Binding-site contacts:
Ligand atom N6 contacts residue DT6 of chain 1.A at 3.1 Å (h-bond).
Ligand atom O2 contacts residue DG5 of chain 1.A at 2.4 Å (h-bond).
Ligand atom O2 contacts residue DG5 of chain 1.A at 3.2 Å (h-bond).
Ligand atom C2 contacts residue DT7 of chain 1.A at 3.2 Å.
Ligand atom N6 contacts residue DT7 of chain 1.A at 2.7 Å (h-bond).
Ligand atom O4 contacts residue DA8 of chain 1.A at 2.6 Å (h-bond).
Ligand atom O2 contacts residue DA8 of chain 1.A at 3.0 Å (h-bond).
Ligand atom O2 contacts residue DA4 of chain 1.A at 3.3 Å (h-bond).
Ligand atom C2 contacts residue DT2 of chain 1.A at 3.0 Å.
Ligand atom N3 contacts residue DA8 of chain 1.A at 3.3 Å.
Ligand atom C2 contacts residue DA8 of chain 1.A at 3.1 Å.
Ligand atom N3 contacts residue DA8 of chain 1.A at 2.5 Å (h-bond).
Ligand atom N3 contacts residue DA4 of chain 1.A at 3.0 Å (h-bond).
Ligand atom N1 contacts residue DA8 of chain 2.A at 3.3 Å (h-bond).
Ligand atom N1 contacts residue DT3 of chain 1.A at 2.5 Å (h-bond).
Ligand atom N1 contacts residue DT2 of chain 1.A at 2.6 Å (h-bond).
Ligand atom N1 contacts residue DT7 of chain 1.A at 2.6 Å (h-bond).
Ligand atom C2 contacts residue DA4 of chain 1.A at 3.3 Å.
Ligand atom N6 contacts residue DT2 of chain 1.A at 3.1 Å (h-bond).
Ligand atom O3' contacts residue LEU92 of chain 1.C at 3.0 Å (h-bond).
Ligand atom N1 contacts residue DT6 of chain 1.A at 2.7 Å (h-bond).
Ligand atom O3' contacts residue GLY168 of chain 1.C at 3.1 Å (h-bond).
Ligand atom O4 contacts residue DA1 of chain 1.A at 2.9 Å (h-bond).
Ligand atom O4' contacts residue DA8 of chain 2.A at 3.1 Å (h-bond).
Ligand atom OP1 contacts residue DA8 of chain 2.A at 2.5 Å (h-bond).
Ligand atom C5' contacts residue DA8 of chain 2.A at 2.9 Å.
Ligand atom C2 contacts residue DA8 of chain 1.A at 3.2 Å.
Ligand atom O2 contacts residue ASP91 of chain 1.C at 3.2 Å.
Ligand atom N3 contacts residue DA1 of chain 1.A at 2.9 Å (h-bond).
Ligand atom C2 contacts residue DA8 of chain 2.A at 3.2 Å.
Ligand atom C2 contacts residue DT3 of chain 1.A at 3.0 Å.
Ligand atom OP2 contacts residue DA8 of chain 2.A at 2.5 Å (h-bond).
Ligand atom N4 contacts residue DG5 of chain 1.A at 2.9 Å (h-bond).
Ligand atom N6 contacts residue DT3 of chain 1.A at 2.9 Å (h-bond).
Ligand atom O5' contacts residue DA8 of chain 2.A at 2.5 Å (h-bond).
Ligand atom C2 contacts residue DG5 of chain 1.A at 3.2 Å.
Ligand atom N3 contacts residue DA8 of chain 2.A at 3.3 Å (h-bond).
Ligand atom P contacts residue DA8 of chain 2.A at 1.6 Å.
Ligand atom N3 contacts residue DG5 of chain 1.A at 2.7 Å (h-bond).
Ligand atom O4 contacts residue DA4 of chain 1.A at 3.3 Å (h-bond).

A protein and the small-molecule ligand that binds it are described below.
Small molecule (SMILES): Cc1cn([C@H]2C[C@H](O[P](=O)(O)OC[C@H]3O[C@@H](n4cnc5c(N)ncnc54)C[C@@H]3O[P](=O)(O)OC[C@H]3O[C@@H](n4cnc5c(N)ncnc54)C[C@@H]3O[P](=O)(O)OC[C@H]3O[C@@H](n4ccc(N)nc4=O)C[C@@H]3O[P](=O)(O)OC[C@H]3O[C@@H](n4cc(C)c(=O)[nH]c4=O)C[C@@H]3O[P](=O)(O)OC[C@H]3O[C@@H](n4cnc5c(N)ncnc54)C[C@@H]3O[P](=O)(O)OC[C@H]3O[C@@H](n4cnc5c(N)ncnc54)C[C@@H]3O[P](=O)(O)OC[C@H]3O[C@@H](n4cc(C)c(=O)[nH]c4=O)C[C@@H]3O)[C@@H](COP(=O)=O)O2)c(=O)[nH]c1=O

Sequence of chain 1.C:
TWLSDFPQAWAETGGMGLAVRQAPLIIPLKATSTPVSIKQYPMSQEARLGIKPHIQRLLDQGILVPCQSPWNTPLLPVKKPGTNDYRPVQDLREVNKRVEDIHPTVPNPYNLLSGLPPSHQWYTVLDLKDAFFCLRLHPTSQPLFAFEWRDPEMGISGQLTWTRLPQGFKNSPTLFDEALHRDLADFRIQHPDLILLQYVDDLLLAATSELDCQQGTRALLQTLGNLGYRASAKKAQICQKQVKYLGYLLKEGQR